Binding-site contacts:
Ligand atom C8 contacts residue GLN141 of chain 3.B at 3.8 Å.
Ligand atom O2 contacts residue GLN141 of chain 3.B at 3.3 Å (h-bond).
Ligand atom N2 contacts residue GLN141 of chain 3.B at 2.9 Å (h-bond).
Ligand atom O5 contacts residue MAN1 of chain 3.P at 3.5 Å (h-bond).
Ligand atom O6 contacts residue TYR145 of chain 3.B at 3.9 Å.
Ligand atom O2 contacts residue MAN1 of chain 3.P at 4.0 Å.
Ligand atom N2 contacts residue TYR63 of chain 3.B at 3.6 Å.
Ligand atom C6 contacts residue MAN1 of chain 3.P at 4.0 Å.
Ligand atom O5 contacts residue ASN30 of chain 3.B at 2.2 Å (h-bond).
Ligand atom C2 contacts residue ASN30 of chain 3.B at 2.4 Å.
Ligand atom C5 contacts residue ASN30 of chain 3.B at 3.5 Å.
Ligand atom O3 contacts residue MAN1 of chain 3.P at 1.7 Å.
Ligand atom C1 contacts residue ASN30 of chain 3.B at 1.4 Å.
Ligand atom C5 contacts residue TYR63 of chain 3.B at 4.1 Å (hydrophobic).
Ligand atom O3 contacts residue GLN141 of chain 3.B at 2.9 Å (h-bond).
Ligand atom O7 contacts residue ASN30 of chain 3.B at 3.5 Å (h-bond).
Ligand atom C5 contacts residue MAN1 of chain 3.P at 3.9 Å.
Ligand atom C3 contacts residue MAN1 of chain 3.P at 2.4 Å.
Ligand atom C6 contacts residue GLN141 of chain 3.B at 4.0 Å.
Ligand atom O5 contacts residue TYR63 of chain 3.B at 4.0 Å.
Ligand atom C4 contacts residue MAN1 of chain 3.P at 3.4 Å.
Ligand atom C2 contacts residue TYR63 of chain 3.B at 3.7 Å (hydrophobic).
Ligand atom C8 contacts residue ARG147 of chain 3.B at 3.9 Å.
Ligand atom O7 contacts residue TYR63 of chain 3.B at 3.8 Å.
Ligand atom C3 contacts residue TYR63 of chain 3.B at 3.4 Å (hydrophobic).
Ligand atom O4 contacts residue GLN141 of chain 3.B at 3.5 Å (h-bond).
Ligand atom C2 contacts residue MAN1 of chain 3.P at 3.4 Å.
Ligand atom C6 contacts residue TYR145 of chain 3.B at 3.8 Å (hydrophobic).
Ligand atom C3 contacts residue GLN141 of chain 3.B at 3.5 Å.
Ligand atom C7 contacts residue GLN141 of chain 3.B at 3.8 Å.
Ligand atom N2 contacts residue ASN30 of chain 3.B at 2.8 Å (h-bond).
Ligand atom O5 contacts residue ILE21 of chain 3.B at 3.6 Å.
Ligand atom C7 contacts residue ASN30 of chain 3.B at 3.3 Å.
Ligand atom O4 contacts residue MAN1 of chain 3.P at 3.3 Å.
Ligand atom C8 contacts residue TYR145 of chain 3.B at 3.6 Å (hydrophobic).
Ligand atom C4 contacts residue ASN30 of chain 3.B at 4.1 Å.
Ligand atom C1 contacts residue TYR63 of chain 3.B at 3.6 Å (hydrophobic).
Ligand atom C2 contacts residue GLN141 of chain 3.B at 3.7 Å.
Ligand atom C3 contacts residue ASN30 of chain 3.B at 3.7 Å.
Ligand atom C1 contacts residue ILE21 of chain 3.B at 4.0 Å (hydrophobic).

Sequence of chain 3.B:
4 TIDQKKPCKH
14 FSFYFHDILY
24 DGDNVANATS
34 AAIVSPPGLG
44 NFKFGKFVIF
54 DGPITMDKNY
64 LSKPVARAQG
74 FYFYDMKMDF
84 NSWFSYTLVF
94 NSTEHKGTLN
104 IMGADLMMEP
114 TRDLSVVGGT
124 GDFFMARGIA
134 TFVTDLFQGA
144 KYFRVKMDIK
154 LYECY

The small molecule below binds the protein below.
Small molecule (SMILES): CC(=O)N[C@H]1[C@H](O[C@H]2[C@H](O[C@@H]3O[C@@H](C)[C@@H](O)[C@@H](O)[C@@H]3O)[C@@H](NC(C)=O)CO[C@@H]2CO)O[C@H](CO)[C@@H](O[C@@H]2O[C@H](CO[C@H]3O[C@H](CO)[C@@H](O)[C@H](O)[C@@H]3O)[C@@H](O)[C@H](O)[C@@H]2O[C@@H]2OC[C@@H](O)[C@H](O)[C@H]2O)[C@@H]1O